Sequence of chain 1.A:
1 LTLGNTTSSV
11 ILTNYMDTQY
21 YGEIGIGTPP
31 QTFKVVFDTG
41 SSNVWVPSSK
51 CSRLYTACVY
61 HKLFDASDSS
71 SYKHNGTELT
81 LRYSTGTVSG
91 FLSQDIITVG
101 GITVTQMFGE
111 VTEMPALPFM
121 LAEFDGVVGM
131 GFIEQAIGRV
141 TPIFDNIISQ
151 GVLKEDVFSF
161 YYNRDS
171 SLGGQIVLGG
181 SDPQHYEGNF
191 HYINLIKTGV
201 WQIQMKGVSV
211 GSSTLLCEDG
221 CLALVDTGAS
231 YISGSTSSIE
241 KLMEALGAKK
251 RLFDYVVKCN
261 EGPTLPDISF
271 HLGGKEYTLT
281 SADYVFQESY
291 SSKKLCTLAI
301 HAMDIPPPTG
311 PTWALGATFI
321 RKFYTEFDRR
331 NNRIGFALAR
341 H

Binding-site contacts:
Ligand atom O5 contacts residue TRP45 of chain 1.A at 3.8 Å.
Ligand atom C12 contacts residue TRP45 of chain 1.A at 3.5 Å (hydrophobic).
Ligand atom C11 contacts residue HIS61 of chain 1.A at 3.5 Å.
Ligand atom C25 contacts residue ASP226 of chain 1.A at 3.3 Å.
Ligand atom C12 contacts residue LEU81 of chain 1.A at 3.8 Å (hydrophobic).
Ligand atom O13 contacts residue LEU81 of chain 1.A at 3.4 Å.
Ligand atom C35 contacts residue ASP38 of chain 1.A at 3.8 Å.
Ligand atom C34 contacts residue PHE124 of chain 1.A at 3.7 Å (hydrophobic).
Ligand atom CL9 contacts residue PHE119 of chain 1.A at 3.5 Å.
Ligand atom C6 contacts residue PHE119 of chain 1.A at 3.6 Å (hydrophobic).
Ligand atom CL1 contacts residue TRP45 of chain 1.A at 3.9 Å.
Ligand atom C24 contacts residue ASP38 of chain 1.A at 3.8 Å.
Ligand atom C24 contacts residue GLY228 of chain 1.A at 3.8 Å.
Ligand atom C10 contacts residue PHE124 of chain 1.A at 3.7 Å (hydrophobic).
Ligand atom C25 contacts residue GLY40 of chain 1.A at 3.6 Å.
Ligand atom C41 contacts residue SER230 of chain 1.A at 3.8 Å.
Ligand atom CL1 contacts residue PRO47 of chain 1.A at 3.8 Å.
Ligand atom N33 contacts residue ASP226 of chain 1.A at 3.8 Å.
Ligand atom CL1 contacts residue VAL46 of chain 1.A at 3.7 Å.
Ligand atom C14 contacts residue LEU81 of chain 1.A at 3.6 Å (hydrophobic).
Ligand atom C7 contacts residue ASP125 of chain 1.A at 3.7 Å.
Ligand atom C24 contacts residue ASP226 of chain 1.A at 3.8 Å.
Ligand atom C22 contacts residue ASP38 of chain 1.A at 3.2 Å.
Ligand atom C35 contacts residue GLY228 of chain 1.A at 3.8 Å.
Ligand atom CL9 contacts residue VAL127 of chain 1.A at 3.6 Å.
Ligand atom C29 contacts residue ASP226 of chain 1.A at 3.7 Å.
Ligand atom C43 contacts residue PRO118 of chain 1.A at 3.7 Å (hydrophobic).
Ligand atom N28 contacts residue ASP226 of chain 1.A at 2.9 Å (salt-bridge).
Ligand atom CL1 contacts residue VAL111 of chain 1.A at 3.5 Å.
Ligand atom C16 contacts residue PHE119 of chain 1.A at 3.9 Å (hydrophobic).
Ligand atom C11 contacts residue ALA122 of chain 1.A at 3.7 Å (hydrophobic).
Ligand atom O5 contacts residue VAL127 of chain 1.A at 3.7 Å.
Ligand atom C11 contacts residue PHE119 of chain 1.A at 3.7 Å (hydrophobic).
Ligand atom N28 contacts residue ASP38 of chain 1.A at 2.8 Å (salt-bridge).
Ligand atom C11 contacts residue PHE124 of chain 1.A at 3.6 Å (hydrophobic).
Ligand atom C25 contacts residue ASP38 of chain 1.A at 3.4 Å.
Ligand atom C10 contacts residue PHE119 of chain 1.A at 3.6 Å (hydrophobic).
Ligand atom C2 contacts residue ASP125 of chain 1.A at 3.6 Å.
Ligand atom C30 contacts residue ASP226 of chain 1.A at 3.4 Å.
Ligand atom C4 contacts residue ASP125 of chain 1.A at 3.1 Å.

This protein binds this small molecule.
Small molecule (SMILES): Cc1cc(Cl)c(OCCOc2ccc(C3=C(C(=O)N(Cc4cccc(C)c4C)C4CC4)[C@H]4CNC[C@@H](C3)N4)cc2)c(Cl)c1